Binding-site contacts:
Ligand atom C5 contacts residue SER343 of chain 1.V at 3.7 Å.
Ligand atom O1B contacts residue SER343 of chain 1.V at 3.4 Å (h-bond).
Ligand atom O6 contacts residue SER343 of chain 1.V at 2.1 Å (h-bond).
Ligand atom C7 contacts residue SER343 of chain 1.V at 4.1 Å.
Ligand atom O1B contacts residue LYS191 of chain 1.V at 4.1 Å.
Ligand atom C8 contacts residue SER343 of chain 1.V at 4.4 Å.
Ligand atom N7 contacts residue SER343 of chain 1.V at 4.5 Å.
Ligand atom C3 contacts residue SER343 of chain 1.V at 2.8 Å.
Ligand atom C3 contacts residue GLY344 of chain 1.V at 4.3 Å.
Ligand atom O1A contacts residue SER343 of chain 1.V at 2.5 Å (h-bond).
Ligand atom C2 contacts residue SER343 of chain 1.V at 1.4 Å.
Ligand atom C6 contacts residue SER343 of chain 1.V at 2.9 Å.
Ligand atom O1A contacts residue GLY344 of chain 1.V at 4.4 Å.
Ligand atom C1 contacts residue LYS191 of chain 1.V at 4.3 Å.
Ligand atom C1 contacts residue SER343 of chain 1.V at 2.3 Å.
Ligand atom C2 contacts residue GLY344 of chain 1.V at 4.4 Å.
Ligand atom O8 contacts residue SER343 of chain 1.V at 4.2 Å.
Ligand atom C4 contacts residue SER343 of chain 1.V at 3.4 Å.
Ligand atom O1A contacts residue LYS191 of chain 1.V at 4.0 Å.

The protein below binds the small molecule below.
Small molecule (SMILES): C[C@H](O)[C@H](N)[C@@H]1O[C@](O)(C(=O)O)C[C@H](O)[C@@H]1N

Sequence of chain 1.V:
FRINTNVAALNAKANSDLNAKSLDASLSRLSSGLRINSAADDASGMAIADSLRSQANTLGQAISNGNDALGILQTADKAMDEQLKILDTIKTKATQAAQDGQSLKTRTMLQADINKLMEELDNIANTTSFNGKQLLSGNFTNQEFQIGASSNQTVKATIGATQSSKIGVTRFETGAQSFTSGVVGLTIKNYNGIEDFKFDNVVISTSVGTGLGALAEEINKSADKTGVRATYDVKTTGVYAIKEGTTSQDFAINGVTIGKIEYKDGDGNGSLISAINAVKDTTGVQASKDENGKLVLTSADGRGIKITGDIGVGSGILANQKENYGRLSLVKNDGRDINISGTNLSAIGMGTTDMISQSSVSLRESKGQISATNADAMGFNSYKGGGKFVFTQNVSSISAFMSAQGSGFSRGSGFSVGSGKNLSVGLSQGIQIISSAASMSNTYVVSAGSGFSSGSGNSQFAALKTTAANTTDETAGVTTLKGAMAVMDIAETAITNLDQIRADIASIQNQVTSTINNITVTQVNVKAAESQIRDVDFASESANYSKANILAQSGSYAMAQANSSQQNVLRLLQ